Binding-site contacts:
Ligand atom C3 contacts residue ASN70 of chain 31.D at 3.8 Å.
Ligand atom C5 contacts residue ARG33 of chain 31.D at 4.4 Å.
Ligand atom N2 contacts residue PRO31 of chain 31.D at 2.5 Å (h-bond).
Ligand atom O7 contacts residue PRO31 of chain 31.D at 3.2 Å (h-bond).
Ligand atom N2 contacts residue ASN32 of chain 31.D at 4.0 Å.
Ligand atom C6 contacts residue ARG33 of chain 31.D at 3.3 Å.
Ligand atom O7 contacts residue SER71 of chain 31.D at 3.8 Å.
Ligand atom C5 contacts residue ASN70 of chain 31.D at 3.7 Å.
Ligand atom C7 contacts residue ASN70 of chain 31.D at 3.1 Å.
Ligand atom O7 contacts residue SER29 of chain 31.D at 4.4 Å.
Ligand atom O3 contacts residue PRO31 of chain 31.D at 3.4 Å (h-bond).
Ligand atom C1 contacts residue ARG33 of chain 31.D at 4.3 Å.
Ligand atom C1 contacts residue ASN70 of chain 31.D at 1.4 Å.
Ligand atom C1 contacts residue PRO31 of chain 31.D at 4.2 Å (hydrophobic).
Ligand atom C7 contacts residue PRO31 of chain 31.D at 3.1 Å (hydrophobic).
Ligand atom C2 contacts residue PRO31 of chain 31.D at 3.4 Å (hydrophobic).
Ligand atom C1 contacts residue ASN32 of chain 31.D at 4.5 Å.
Ligand atom N2 contacts residue ASN70 of chain 31.D at 2.9 Å (h-bond).
Ligand atom C2 contacts residue ASN70 of chain 31.D at 2.5 Å.
Ligand atom C4 contacts residue ASN70 of chain 31.D at 4.2 Å.
Ligand atom O6 contacts residue ARG33 of chain 31.D at 3.2 Å (salt-bridge).
Ligand atom C8 contacts residue PRO31 of chain 31.D at 4.4 Å (hydrophobic).
Ligand atom C8 contacts residue ASN70 of chain 31.D at 3.9 Å.
Ligand atom O5 contacts residue ASN70 of chain 31.D at 2.4 Å (h-bond).
Ligand atom C3 contacts residue PRO31 of chain 31.D at 3.3 Å (hydrophobic).
Ligand atom O7 contacts residue ASN70 of chain 31.D at 3.3 Å (h-bond).

Sequence of chain 31.D:
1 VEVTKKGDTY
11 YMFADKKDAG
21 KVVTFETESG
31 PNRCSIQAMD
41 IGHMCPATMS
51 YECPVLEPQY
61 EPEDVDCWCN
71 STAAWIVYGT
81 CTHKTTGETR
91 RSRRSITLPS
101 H

The small molecule below binds the protein below.
Small molecule (SMILES): CC(=O)N[C@@H]1[C@@H](O)[C@H](O)[C@@H](CO)O[C@H]1O